Sequence of chain 1.A:
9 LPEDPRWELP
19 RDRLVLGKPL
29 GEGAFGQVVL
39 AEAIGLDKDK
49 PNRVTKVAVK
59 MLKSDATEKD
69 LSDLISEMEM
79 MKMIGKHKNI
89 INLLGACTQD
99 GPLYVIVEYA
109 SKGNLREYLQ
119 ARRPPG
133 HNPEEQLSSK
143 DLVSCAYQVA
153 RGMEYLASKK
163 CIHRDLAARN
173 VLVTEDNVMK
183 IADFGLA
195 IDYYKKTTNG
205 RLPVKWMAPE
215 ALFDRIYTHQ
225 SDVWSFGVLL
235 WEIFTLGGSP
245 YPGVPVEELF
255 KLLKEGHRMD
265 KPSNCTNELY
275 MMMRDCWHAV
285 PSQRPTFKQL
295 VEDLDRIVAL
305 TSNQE

Binding-site contacts:
Ligand atom C1 contacts residue LEU174 of chain 1.A at 3.8 Å (hydrophobic).
Ligand atom O1 contacts residue GLY29 of chain 1.A at 3.8 Å.
Ligand atom C20 contacts residue GLY111 of chain 1.A at 3.7 Å.
Ligand atom N3 contacts residue ALA108 of chain 1.A at 3.1 Å (h-bond).
Ligand atom C10 contacts residue PHE33 of chain 1.A at 3.4 Å (hydrophobic).
Ligand atom C10 contacts residue EDO1 of chain 1.E at 3.6 Å.
Ligand atom C18 contacts residue GLY111 of chain 1.A at 3.9 Å.
Ligand atom C17 contacts residue GLY111 of chain 1.A at 3.9 Å.
Ligand atom C22 contacts residue VAL103 of chain 1.A at 3.3 Å (hydrophobic).
Ligand atom C5 contacts residue ALA108 of chain 1.A at 3.8 Å (hydrophobic).
Ligand atom C20 contacts residue SER109 of chain 1.A at 3.3 Å.
Ligand atom C9 contacts residue PHE33 of chain 1.A at 3.6 Å (hydrophobic).
Ligand atom C4 contacts residue LEU174 of chain 1.A at 3.6 Å (hydrophobic).
Ligand atom N1 contacts residue GLU106 of chain 1.A at 3.7 Å.
Ligand atom C8 contacts residue GLU75 of chain 1.A at 3.4 Å.
Ligand atom C7 contacts residue GLU106 of chain 1.A at 3.7 Å.
Ligand atom N2 contacts residue TYR107 of chain 1.A at 3.6 Å.
Ligand atom C9 contacts residue EDO1 of chain 1.E at 3.3 Å.
Ligand atom C6 contacts residue LEU174 of chain 1.A at 3.4 Å (hydrophobic).
Ligand atom O1 contacts residue LEU28 of chain 1.A at 3.7 Å.
Ligand atom N2 contacts residue ALA108 of chain 1.A at 3.5 Å (h-bond).
Ligand atom O2 contacts residue LYS58 of chain 1.A at 3.8 Å.
Ligand atom N2 contacts residue ALA56 of chain 1.A at 3.5 Å.
Ligand atom C13 contacts residue EDO1 of chain 1.E at 3.6 Å.
Ligand atom C14 contacts residue ALA108 of chain 1.A at 3.8 Å (hydrophobic).
Ligand atom C21 contacts residue LYS58 of chain 1.A at 3.6 Å.
Ligand atom N1 contacts residue ALA108 of chain 1.A at 2.8 Å (h-bond).
Ligand atom C19 contacts residue ALA108 of chain 1.A at 3.1 Å (hydrophobic).
Ligand atom C8 contacts residue EDO1 of chain 1.E at 3.2 Å.
Ligand atom C1 contacts residue VAL105 of chain 1.A at 3.7 Å (hydrophobic).
Ligand atom C21 contacts residue GLU75 of chain 1.A at 3.3 Å.
Ligand atom C12 contacts residue VAL105 of chain 1.A at 3.7 Å (hydrophobic).
Ligand atom C5 contacts residue LEU174 of chain 1.A at 3.9 Å (hydrophobic).
Ligand atom C7 contacts residue ALA56 of chain 1.A at 3.7 Å (hydrophobic).
Ligand atom C18 contacts residue ALA108 of chain 1.A at 3.8 Å (hydrophobic).
Ligand atom N2 contacts residue GLU106 of chain 1.A at 2.8 Å (salt-bridge).
Ligand atom C19 contacts residue GLY111 of chain 1.A at 3.8 Å.
Ligand atom C7 contacts residue LEU174 of chain 1.A at 3.5 Å (hydrophobic).
Ligand atom C3 contacts residue PHE33 of chain 1.A at 3.7 Å (hydrophobic).
Ligand atom N1 contacts residue TYR107 of chain 1.A at 3.4 Å.

The small molecule below binds the protein below.
Small molecule (SMILES): CCOc1cccc(-c2ccc3c(NC(=O)c4ccccc4)n[nH]c3c2)c1